Binding-site contacts:
Ligand atom OAJ contacts residue PRO197 of chain 1.B at 3.1 Å.
Ligand atom CAB contacts residue ILE219 of chain 1.B at 3.9 Å (hydrophobic).
Ligand atom CBB contacts residue MET203 of chain 1.B at 3.7 Å (hydrophobic).
Ligand atom O contacts residue TYR162 of chain 1.B at 2.6 Å (h-bond).
Ligand atom CAL contacts residue MET151 of chain 1.B at 3.6 Å (hydrophobic).
Ligand atom CAP contacts residue LYS169 of chain 1.B at 3.5 Å.
Ligand atom OAX contacts residue TYR162 of chain 1.B at 3.7 Å.
Ligand atom CG2 contacts residue MET165 of chain 1.B at 3.6 Å (hydrophobic).
Ligand atom OAH contacts residue MET107 of chain 1.B at 3.4 Å.
Ligand atom CAR contacts residue PHE153 of chain 1.B at 3.7 Å (hydrophobic).
Ligand atom CBD contacts residue GLY100 of chain 1.B at 3.8 Å.
Ligand atom CAD contacts residue PHE153 of chain 1.B at 3.8 Å (hydrophobic).
Ligand atom OAH contacts residue MET203 of chain 1.B at 3.5 Å.
Ligand atom CAQ contacts residue PHE153 of chain 1.B at 3.8 Å (hydrophobic).
Ligand atom CAA contacts residue MET107 of chain 1.B at 3.5 Å (hydrophobic).
Ligand atom CBD contacts residue LYS169 of chain 1.B at 3.6 Å.
Ligand atom CAR contacts residue GLY196 of chain 1.B at 3.5 Å.
Ligand atom OAI contacts residue MET165 of chain 1.B at 3.5 Å.
Ligand atom NAS contacts residue ASP152 of chain 1.B at 3.3 Å (salt-bridge).
Ligand atom CAA contacts residue TYR162 of chain 1.B at 3.5 Å (hydrophobic).
Ligand atom CG2 contacts residue MET107 of chain 1.B at 3.8 Å (hydrophobic).
Ligand atom CBL contacts residue MET203 of chain 1.B at 3.6 Å (hydrophobic).
Ligand atom CAO contacts residue ILE25 of chain 1.B at 3.7 Å (hydrophobic).
Ligand atom CBI contacts residue PRO197 of chain 1.B at 3.7 Å (hydrophobic).
Ligand atom OAG contacts residue MET203 of chain 1.B at 3.3 Å (h-bond).
Ligand atom C contacts residue TYR162 of chain 1.B at 3.8 Å (hydrophobic).
Ligand atom CAN contacts residue ALA98 of chain 1.B at 3.3 Å (hydrophobic).
Ligand atom CAP contacts residue MET151 of chain 1.B at 3.8 Å (hydrophobic).
Ligand atom CBI contacts residue PHE153 of chain 1.B at 3.6 Å (hydrophobic).
Ligand atom CAP contacts residue ILE99 of chain 1.B at 3.8 Å (hydrophobic).
Ligand atom OAI contacts residue LYS169 of chain 1.B at 2.9 Å (salt-bridge).
Ligand atom CBJ contacts residue PHE153 of chain 1.B at 3.6 Å (hydrophobic).
Ligand atom CAL contacts residue ALA98 of chain 1.B at 3.3 Å (hydrophobic).
Ligand atom CBH contacts residue PHE153 of chain 1.B at 3.9 Å (hydrophobic).
Ligand atom OAJ contacts residue ILE198 of chain 1.B at 3.2 Å (h-bond).
Ligand atom CAD contacts residue LEU222 of chain 1.B at 3.8 Å (hydrophobic).
Ligand atom CAK contacts residue ILE25 of chain 1.B at 3.5 Å (hydrophobic).
Ligand atom CAL contacts residue ILE99 of chain 1.B at 3.6 Å (hydrophobic).
Ligand atom CAM contacts residue MET151 of chain 1.B at 3.9 Å (hydrophobic).
Ligand atom CAQ contacts residue ASP152 of chain 1.B at 3.4 Å.

Sequence of chain 1.B:
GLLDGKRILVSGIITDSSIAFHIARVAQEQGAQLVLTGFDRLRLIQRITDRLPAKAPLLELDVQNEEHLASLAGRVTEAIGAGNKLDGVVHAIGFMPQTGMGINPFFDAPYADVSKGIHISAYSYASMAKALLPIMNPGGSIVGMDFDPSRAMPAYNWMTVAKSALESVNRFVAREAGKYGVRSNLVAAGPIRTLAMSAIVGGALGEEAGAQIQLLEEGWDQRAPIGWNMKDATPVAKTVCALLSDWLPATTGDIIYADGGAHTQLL

A small-molecule ligand and the protein it binds are described below.
Small molecule (SMILES): CC(C)[C@H]1OC(=O)[C@H](C)[C@H](O)[C@H](Cc2cccnc2)NC(=O)[C@@H](NC(=O)c2ncccc2O)[C@@H](C)OC1=O